A small-molecule ligand and the protein it binds are described below.
Small molecule (SMILES): Cc1cc(-c2noc(C(F)(F)F)n2)ccc1OCCCc1cc(C(=O)N(C)C)no1

Sequence of chain 51.A:
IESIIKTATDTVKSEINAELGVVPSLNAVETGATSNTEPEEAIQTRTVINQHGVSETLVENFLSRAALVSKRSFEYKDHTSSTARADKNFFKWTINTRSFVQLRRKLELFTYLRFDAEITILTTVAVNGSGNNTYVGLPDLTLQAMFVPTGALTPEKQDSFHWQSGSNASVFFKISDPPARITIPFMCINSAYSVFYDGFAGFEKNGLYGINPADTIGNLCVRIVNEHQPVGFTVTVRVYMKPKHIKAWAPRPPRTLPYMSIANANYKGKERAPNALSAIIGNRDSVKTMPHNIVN

Sequence of chain 51.B:
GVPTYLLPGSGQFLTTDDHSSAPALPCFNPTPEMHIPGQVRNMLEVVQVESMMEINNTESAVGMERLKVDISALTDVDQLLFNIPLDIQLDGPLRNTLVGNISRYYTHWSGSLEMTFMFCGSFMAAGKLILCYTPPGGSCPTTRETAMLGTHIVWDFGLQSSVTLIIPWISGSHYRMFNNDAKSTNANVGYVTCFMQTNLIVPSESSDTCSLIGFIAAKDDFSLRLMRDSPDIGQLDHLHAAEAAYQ

Binding-site contacts:
Ligand atom F26 contacts residue MET146 of chain 51.A at 3.2 Å.
Ligand atom F26 contacts residue ALA169 of chain 51.A at 2.5 Å.
Ligand atom N02 contacts residue THR97 of chain 51.A at 3.4 Å.
Ligand atom C29 contacts residue VAL195 of chain 51.A at 3.4 Å (hydrophobic).
Ligand atom N28 contacts residue TYR193 of chain 51.A at 3.4 Å.
Ligand atom C17 contacts residue ILE184 of chain 51.A at 3.4 Å (hydrophobic).
Ligand atom F24 contacts residue ALA169 of chain 51.A at 3.3 Å.
Ligand atom F25 contacts residue ALA145 of chain 51.A at 3.0 Å.
Ligand atom O01 contacts residue THR97 of chain 51.A at 3.6 Å.
Ligand atom N20 contacts residue PHE147 of chain 51.A at 3.4 Å.
Ligand atom C30 contacts residue PHE115 of chain 51.A at 3.6 Å (hydrophobic).
Ligand atom C30 contacts residue TYR193 of chain 51.A at 3.8 Å (hydrophobic).
Ligand atom F26 contacts residue PHE147 of chain 51.A at 2.6 Å.
Ligand atom C05 contacts residue TYR193 of chain 51.A at 3.3 Å (hydrophobic).
Ligand atom C22 contacts residue ALA169 of chain 51.A at 3.5 Å (hydrophobic).
Ligand atom C21 contacts residue PHE147 of chain 51.A at 3.8 Å (hydrophobic).
Ligand atom C04 contacts residue TYR193 of chain 51.A at 3.8 Å (hydrophobic).
Ligand atom C14 contacts residue ILE119 of chain 51.A at 3.6 Å (hydrophobic).
Ligand atom N20 contacts residue ILE184 of chain 51.A at 3.8 Å.
Ligand atom C12 contacts residue ILE119 of chain 51.A at 3.4 Å (hydrophobic).
Ligand atom C07 contacts residue TYR193 of chain 51.A at 3.6 Å (hydrophobic).
Ligand atom F25 contacts residue VAL171 of chain 51.A at 3.1 Å.
Ligand atom C21 contacts residue ILE182 of chain 51.A at 3.4 Å (hydrophobic).
Ligand atom C06 contacts residue TYR193 of chain 51.A at 3.8 Å (hydrophobic).
Ligand atom O23 contacts residue LEU220 of chain 51.A at 3.2 Å.
Ligand atom C08 contacts residue MET241 of chain 51.A at 3.6 Å (hydrophobic).
Ligand atom F24 contacts residue ILE182 of chain 51.A at 3.6 Å.
Ligand atom C22 contacts residue ALA145 of chain 51.A at 3.6 Å (hydrophobic).
Ligand atom N02 contacts residue PHE115 of chain 51.A at 3.6 Å.
Ligand atom N20 contacts residue ILE182 of chain 51.A at 3.3 Å.
Ligand atom F26 contacts residue ALA145 of chain 51.A at 2.9 Å.
Ligand atom C29 contacts residue TYR193 of chain 51.A at 3.5 Å (hydrophobic).
Ligand atom N19 contacts residue LEU220 of chain 51.A at 3.1 Å.
Ligand atom C22 contacts residue PHE147 of chain 51.A at 3.8 Å (hydrophobic).
Ligand atom C16 contacts residue ILE184 of chain 51.A at 3.2 Å (hydrophobic).
Ligand atom O01 contacts residue PHE115 of chain 51.A at 3.5 Å.
Ligand atom O10 contacts residue ILE95 of chain 51.A at 3.3 Å.
Ligand atom C08 contacts residue ALA117 of chain 51.A at 3.8 Å (hydrophobic).
Ligand atom C13 contacts residue ILE119 of chain 51.A at 3.4 Å (hydrophobic).
Ligand atom C29 contacts residue SER194 of chain 51.A at 3.5 Å.